Binding-site contacts:
Ligand atom O1 contacts residue HIS45 of chain 1.E at 3.4 Å.
Ligand atom O1 contacts residue TRP40 of chain 1.E at 2.7 Å (h-bond).
Ligand atom C6 contacts residue TRP40 of chain 1.E at 3.9 Å (hydrophobic).
Ligand atom C9 contacts residue TRP90 of chain 1.E at 3.9 Å (hydrophobic).
Ligand atom C6 contacts residue PRO144 of chain 1.E at 3.8 Å (hydrophobic).
Ligand atom C7 contacts residue PHE79 of chain 1.E at 4.2 Å (hydrophobic).
Ligand atom C5 contacts residue HIS45 of chain 1.E at 4.0 Å.
Ligand atom C3 contacts residue TRP40 of chain 1.E at 4.4 Å (hydrophobic).
Ligand atom O3 contacts residue ASP154 of chain 1.E at 2.7 Å (salt-bridge).
Ligand atom C8 contacts residue PHE79 of chain 1.E at 4.4 Å (hydrophobic).
Ligand atom C10 contacts residue HIS145 of chain 1.E at 3.7 Å.
Ligand atom O2 contacts residue GLU244 of chain 1.E at 2.5 Å (salt-bridge).
Ligand atom O1 contacts residue PHE82 of chain 1.E at 3.5 Å.
Ligand atom C8 contacts residue ILE150 of chain 1.E at 4.3 Å (hydrophobic).
Ligand atom C5 contacts residue PHE82 of chain 1.E at 3.8 Å (hydrophobic).
Ligand atom C8 contacts residue GLU244 of chain 1.E at 3.6 Å.
Ligand atom C4 contacts residue TRP40 of chain 1.E at 3.9 Å (hydrophobic).
Ligand atom C10 contacts residue GLU244 of chain 1.E at 3.3 Å.
Ligand atom C8 contacts residue TRP90 of chain 1.E at 4.5 Å (hydrophobic).
Ligand atom C5 contacts residue ILE93 of chain 1.E at 4.0 Å (hydrophobic).
Ligand atom O3 contacts residue HIS145 of chain 1.E at 4.1 Å.
Ligand atom C9 contacts residue GLU244 of chain 1.E at 3.3 Å.
Ligand atom C6 contacts residue PHE82 of chain 1.E at 4.5 Å (hydrophobic).
Ligand atom C7 contacts residue PHE82 of chain 1.E at 3.6 Å (hydrophobic).
Ligand atom C1 contacts residue TRP90 of chain 1.E at 4.5 Å (hydrophobic).
Ligand atom C4 contacts residue PHE82 of chain 1.E at 4.2 Å (hydrophobic).
Ligand atom C1 contacts residue ILE93 of chain 1.E at 3.9 Å (hydrophobic).
Ligand atom C9 contacts residue ILE93 of chain 1.E at 3.7 Å (hydrophobic).
Ligand atom O2 contacts residue ASP154 of chain 1.E at 3.1 Å (salt-bridge).
Ligand atom C1 contacts residue GLU244 of chain 1.E at 4.4 Å.
Ligand atom C7 contacts residue LEU84 of chain 1.E at 4.0 Å (hydrophobic).
Ligand atom O3 contacts residue GLU244 of chain 1.E at 4.5 Å.
Ligand atom C4 contacts residue HIS45 of chain 1.E at 4.1 Å.
Ligand atom C10 contacts residue ASP154 of chain 1.E at 3.3 Å.
Ligand atom O2 contacts residue HIS145 of chain 1.E at 2.6 Å (h-bond).
Ligand atom C6 contacts residue ILE77 of chain 1.E at 3.5 Å (hydrophobic).

Sequence of chain 1.E:
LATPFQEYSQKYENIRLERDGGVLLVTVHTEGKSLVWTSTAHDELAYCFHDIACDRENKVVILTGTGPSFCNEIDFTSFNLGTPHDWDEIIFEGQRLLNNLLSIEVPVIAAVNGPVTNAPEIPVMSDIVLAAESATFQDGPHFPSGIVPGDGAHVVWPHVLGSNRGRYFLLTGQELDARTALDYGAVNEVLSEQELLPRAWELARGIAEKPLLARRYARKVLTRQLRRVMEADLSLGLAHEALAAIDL

A protein and the small-molecule ligand that binds it are described below.
Small molecule (SMILES): C[C@@H]1C(=O)C[C@@H](CC(O)O)C1(C)C